Binding-site contacts:
Ligand atom C6 contacts residue PHE165 of chain 1.B at 3.6 Å (hydrophobic).
Ligand atom O6 contacts residue TRP199 of chain 1.B at 3.9 Å.
Ligand atom O3 contacts residue GOL1 of chain 1.Z at 3.6 Å.
Ligand atom N2 contacts residue ASP204 of chain 1.B at 2.8 Å (salt-bridge).
Ligand atom O4 contacts residue TRP199 of chain 1.B at 3.9 Å.
Ligand atom O4 contacts residue ARG244 of chain 1.B at 3.0 Å (salt-bridge).
Ligand atom N2 contacts residue GLY201 of chain 1.B at 3.6 Å (h-bond).
Ligand atom C8 contacts residue PHE245 of chain 1.B at 3.7 Å (hydrophobic).
Ligand atom O4 contacts residue ASP203 of chain 1.B at 2.9 Å (salt-bridge).
Ligand atom C3 contacts residue ASP203 of chain 1.B at 3.4 Å.
Ligand atom C4 contacts residue ASP203 of chain 1.B at 3.6 Å.
Ligand atom C8 contacts residue ARG244 of chain 1.B at 3.8 Å.
Ligand atom N2 contacts residue TYR171 of chain 1.B at 3.9 Å.
Ligand atom O3 contacts residue ASP203 of chain 1.B at 2.5 Å (salt-bridge).
Ligand atom O7 contacts residue TRP199 of chain 1.B at 3.8 Å.
Ligand atom C7 contacts residue ARG244 of chain 1.B at 3.6 Å.
Ligand atom O4 contacts residue TYR174 of chain 1.B at 3.5 Å.
Ligand atom C8 contacts residue ASP204 of chain 1.B at 3.5 Å.
Ligand atom C1 contacts residue TYR171 of chain 1.B at 3.6 Å (hydrophobic).
Ligand atom O3 contacts residue GLY201 of chain 1.B at 2.9 Å (h-bond).
Ligand atom O5 contacts residue TRP199 of chain 1.B at 3.9 Å.
Ligand atom C7 contacts residue ASP204 of chain 1.B at 3.6 Å.
Ligand atom C2 contacts residue ASP204 of chain 1.B at 3.8 Å.
Ligand atom C4 contacts residue GOL1 of chain 1.Z at 3.8 Å.
Ligand atom O5 contacts residue PHE245 of chain 1.B at 3.4 Å.
Ligand atom C8 contacts residue GLY201 of chain 1.B at 3.8 Å.
Ligand atom C3 contacts residue ASP204 of chain 1.B at 3.9 Å.
Ligand atom O4 contacts residue GOL1 of chain 1.Z at 3.1 Å.
Ligand atom C2 contacts residue TYR171 of chain 1.B at 3.9 Å (hydrophobic).
Ligand atom O3 contacts residue GLY200 of chain 1.B at 3.6 Å.
Ligand atom C6 contacts residue PHE245 of chain 1.B at 3.9 Å (hydrophobic).
Ligand atom O6 contacts residue PHE165 of chain 1.B at 3.7 Å.
Ligand atom C7 contacts residue GLY201 of chain 1.B at 3.6 Å.
Ligand atom O6 contacts residue TRP199 of chain 1.B at 3.7 Å.
Ligand atom O3 contacts residue ARG244 of chain 1.B at 3.1 Å (salt-bridge).
Ligand atom O2 contacts residue PHE165 of chain 1.B at 3.6 Å.
Ligand atom C5 contacts residue TYR171 of chain 1.B at 3.9 Å (hydrophobic).
Ligand atom O7 contacts residue ARG244 of chain 1.B at 2.6 Å (salt-bridge).
Ligand atom C3 contacts residue TYR171 of chain 1.B at 3.7 Å (hydrophobic).
Ligand atom C4 contacts residue TRP199 of chain 1.B at 3.9 Å (hydrophobic).

Sequence of chain 1.B:
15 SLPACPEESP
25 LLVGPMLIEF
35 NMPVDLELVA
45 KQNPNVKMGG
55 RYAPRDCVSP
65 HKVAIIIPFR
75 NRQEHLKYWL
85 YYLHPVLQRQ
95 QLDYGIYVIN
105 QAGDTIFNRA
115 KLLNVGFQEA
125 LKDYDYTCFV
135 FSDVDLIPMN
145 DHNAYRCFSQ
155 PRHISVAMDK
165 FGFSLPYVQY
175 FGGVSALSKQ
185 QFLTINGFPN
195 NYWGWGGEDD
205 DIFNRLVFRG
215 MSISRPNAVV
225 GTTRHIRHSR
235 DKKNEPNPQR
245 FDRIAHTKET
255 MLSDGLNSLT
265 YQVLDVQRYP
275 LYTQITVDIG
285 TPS

A protein and the small-molecule ligand that binds it are described below.
Small molecule (SMILES): CC(=O)N[C@H]1[C@H](OC[C@H]2O[C@@H](O[C@H]3[C@H](O)[C@@H](O)[C@H](O)O[C@@H]3CO)[C@H](O)[C@@H](O[C@@H]3O[C@H](CO)[C@@H](O)[C@H](O[C@@H]4O[C@H](CO)C[C@H](O)[C@H]4O)[C@H]3NC(C)=O)[C@H]2O)O[C@H](CO)[C@@H](O)[C@@H]1O